Binding-site contacts:
Ligand atom OE2 contacts residue VAL4 of chain 34.E at 4.1 Å.
Ligand atom CA contacts residue VAL4 of chain 34.E at 3.0 Å (hydrophobic).
Ligand atom C contacts residue ALA2 of chain 34.E at 3.3 Å (hydrophobic).
Ligand atom O contacts residue ALA2 of chain 34.E at 4.0 Å.
Ligand atom CG2 contacts residue GLN3 of chain 34.E at 3.3 Å.
Ligand atom CG2 contacts residue MYR1 of chain 33.H at 3.7 Å.
Ligand atom C contacts residue VAL4 of chain 34.E at 3.8 Å (hydrophobic).
Ligand atom C contacts residue VAL4 of chain 34.E at 3.4 Å (hydrophobic).
Ligand atom CB contacts residue VAL4 of chain 34.E at 4.3 Å (hydrophobic).
Ligand atom OE1 contacts residue VAL4 of chain 34.E at 3.6 Å (h-bond).
Ligand atom OE1 contacts residue SER5 of chain 34.E at 4.2 Å.
Ligand atom O contacts residue VAL4 of chain 34.E at 3.0 Å (h-bond).
Ligand atom N contacts residue VAL4 of chain 34.E at 4.1 Å.
Ligand atom CG2 contacts residue SER5 of chain 34.E at 3.1 Å.
Ligand atom CD1 contacts residue VAL4 of chain 34.E at 3.9 Å (hydrophobic).
Ligand atom CG contacts residue VAL4 of chain 34.E at 4.2 Å (hydrophobic).
Ligand atom CA contacts residue ALA2 of chain 34.E at 3.9 Å (hydrophobic).
Ligand atom OG contacts residue GLN3 of chain 34.E at 3.0 Å (h-bond).
Ligand atom CB contacts residue VAL4 of chain 34.E at 3.9 Å (hydrophobic).
Ligand atom CB contacts residue MYR1 of chain 33.H at 4.3 Å.
Ligand atom OE2 contacts residue ASN25 of chain 34.E at 3.4 Å (h-bond).
Ligand atom O contacts residue VAL4 of chain 34.E at 4.0 Å.
Ligand atom CB contacts residue GLN3 of chain 34.E at 4.1 Å.
Ligand atom OG contacts residue ALA2 of chain 34.E at 3.9 Å.
Ligand atom O contacts residue SER6 of chain 34.E at 4.1 Å.
Ligand atom N contacts residue ALA2 of chain 34.E at 4.3 Å.
Ligand atom CB contacts residue ALA2 of chain 34.E at 3.5 Å (hydrophobic).
Ligand atom N contacts residue ALA2 of chain 34.E at 2.8 Å (h-bond).
Ligand atom C contacts residue GLN3 of chain 34.E at 4.3 Å.
Ligand atom CA contacts residue ALA2 of chain 34.E at 3.0 Å (hydrophobic).
Ligand atom CB contacts residue GLN3 of chain 34.E at 3.8 Å.
Ligand atom CA contacts residue VAL4 of chain 34.E at 4.0 Å (hydrophobic).
Ligand atom CD contacts residue VAL4 of chain 34.E at 3.8 Å (hydrophobic).
Ligand atom N contacts residue VAL4 of chain 34.E at 2.8 Å (h-bond).
Ligand atom CG1 contacts residue GLN3 of chain 34.E at 3.1 Å.
Ligand atom CG2 contacts residue ALA2 of chain 34.E at 3.9 Å (hydrophobic).
Ligand atom O contacts residue SER5 of chain 34.E at 3.8 Å.
Ligand atom C contacts residue ALA2 of chain 34.E at 4.3 Å (hydrophobic).
Ligand atom CG2 contacts residue VAL4 of chain 34.E at 3.8 Å (hydrophobic).
Ligand atom O contacts residue GLN3 of chain 34.E at 3.4 Å (h-bond).

A small-molecule ligand and the protein it binds are described below.
Small molecule (SMILES): CC[C@H](C)[C@H](N)C(=O)N[C@@H](CO)C(=O)N[C@@H](CCC(=O)O)C(=O)N[C@H](C=O)C(C)C

Sequence of chain 34.E:
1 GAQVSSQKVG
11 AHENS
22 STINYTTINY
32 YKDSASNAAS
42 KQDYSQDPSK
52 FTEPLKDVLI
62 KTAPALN